Sequence of chain 1.C:
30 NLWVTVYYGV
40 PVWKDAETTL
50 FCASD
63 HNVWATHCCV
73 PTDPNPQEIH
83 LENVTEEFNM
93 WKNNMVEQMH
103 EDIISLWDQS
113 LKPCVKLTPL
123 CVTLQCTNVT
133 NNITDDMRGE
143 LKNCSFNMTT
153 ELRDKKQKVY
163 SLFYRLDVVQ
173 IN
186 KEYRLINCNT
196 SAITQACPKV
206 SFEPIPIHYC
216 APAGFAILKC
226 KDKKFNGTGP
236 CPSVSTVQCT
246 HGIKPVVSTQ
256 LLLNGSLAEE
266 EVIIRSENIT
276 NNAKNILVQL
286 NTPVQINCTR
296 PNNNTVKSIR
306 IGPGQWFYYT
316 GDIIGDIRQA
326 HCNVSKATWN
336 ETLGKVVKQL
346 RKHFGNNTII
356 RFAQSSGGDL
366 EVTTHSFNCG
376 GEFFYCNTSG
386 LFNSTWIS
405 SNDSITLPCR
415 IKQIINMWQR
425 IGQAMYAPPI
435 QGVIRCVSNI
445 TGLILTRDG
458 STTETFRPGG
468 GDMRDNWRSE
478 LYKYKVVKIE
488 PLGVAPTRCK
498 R

A small-molecule ligand and the protein it binds are described below.
Small molecule (SMILES): CC(=O)N[C@@H]1[C@@H](O)[C@H](O)[C@@H](CO)O[C@H]1O

Binding-site contacts:
Ligand atom O5 contacts residue ASN149 of chain 1.C at 2.4 Å (h-bond).
Ligand atom C8 contacts residue GLN127 of chain 1.C at 4.0 Å.
Ligand atom C7 contacts residue ASN149 of chain 1.C at 3.5 Å.
Ligand atom C7 contacts residue PHE148 of chain 1.C at 4.4 Å (hydrophobic).
Ligand atom C8 contacts residue LYS160 of chain 1.C at 4.3 Å.
Ligand atom C8 contacts residue SER147 of chain 1.C at 3.6 Å.
Ligand atom C1 contacts residue ASN149 of chain 1.C at 1.5 Å.
Ligand atom C5 contacts residue ASN149 of chain 1.C at 3.8 Å.
Ligand atom C4 contacts residue ASN149 of chain 1.C at 4.3 Å.
Ligand atom C3 contacts residue ASN149 of chain 1.C at 3.9 Å.
Ligand atom N2 contacts residue ASN149 of chain 1.C at 3.1 Å (h-bond).
Ligand atom C8 contacts residue PHE148 of chain 1.C at 3.6 Å (hydrophobic).
Ligand atom O7 contacts residue PHE148 of chain 1.C at 4.4 Å.
Ligand atom C2 contacts residue ASN149 of chain 1.C at 2.5 Å.
Ligand atom C8 contacts residue ASN149 of chain 1.C at 4.0 Å.
Ligand atom O7 contacts residue ASN149 of chain 1.C at 3.3 Å (h-bond).